A protein and the small-molecule ligand that binds it are described below.
Small molecule (SMILES): CC(=O)N[C@H]1[C@H](O[C@H]2[C@H](O)[C@@H](NC(C)=O)CO[C@@H]2CO)O[C@H](CO)[C@@H](O)[C@@H]1O

Binding-site contacts:
Ligand atom C2 contacts residue GLN268 of chain 1.A at 3.1 Å.
Ligand atom O7 contacts residue VAL137 of chain 1.A at 4.0 Å.
Ligand atom C7 contacts residue ASN123 of chain 1.A at 4.1 Å.
Ligand atom C8 contacts residue ALA127 of chain 1.A at 3.3 Å (hydrophobic).
Ligand atom O7 contacts residue ASN126 of chain 1.A at 4.0 Å.
Ligand atom C7 contacts residue VAL137 of chain 1.A at 3.9 Å (hydrophobic).
Ligand atom O7 contacts residue GLU128 of chain 1.A at 4.5 Å.
Ligand atom O5 contacts residue ASN123 of chain 1.A at 3.0 Å (h-bond).
Ligand atom C8 contacts residue GLN268 of chain 1.A at 3.0 Å.
Ligand atom N2 contacts residue ALA127 of chain 1.A at 4.3 Å.
Ligand atom C8 contacts residue VAL137 of chain 1.A at 2.9 Å (hydrophobic).
Ligand atom C1 contacts residue GLN268 of chain 1.A at 3.9 Å.
Ligand atom O6 contacts residue ASN123 of chain 1.A at 4.5 Å.
Ligand atom O3 contacts residue GLN268 of chain 1.A at 4.4 Å.
Ligand atom C3 contacts residue GLN268 of chain 1.A at 4.4 Å.
Ligand atom C7 contacts residue ALA127 of chain 1.A at 3.4 Å (hydrophobic).
Ligand atom O3 contacts residue VAL137 of chain 1.A at 4.4 Å.
Ligand atom N2 contacts residue GLN268 of chain 1.A at 2.1 Å (h-bond).
Ligand atom C1 contacts residue ASN123 of chain 1.A at 2.6 Å.
Ligand atom C8 contacts residue ALA157 of chain 1.A at 4.2 Å (hydrophobic).
Ligand atom C2 contacts residue ASN123 of chain 1.A at 3.1 Å.
Ligand atom C5 contacts residue ASN123 of chain 1.A at 4.3 Å.
Ligand atom N2 contacts residue ASN123 of chain 1.A at 2.9 Å (h-bond).
Ligand atom C7 contacts residue GLN268 of chain 1.A at 2.7 Å.
Ligand atom O7 contacts residue GLN268 of chain 1.A at 3.7 Å.
Ligand atom O7 contacts residue ALA127 of chain 1.A at 3.2 Å.

Sequence of chain 1.A:
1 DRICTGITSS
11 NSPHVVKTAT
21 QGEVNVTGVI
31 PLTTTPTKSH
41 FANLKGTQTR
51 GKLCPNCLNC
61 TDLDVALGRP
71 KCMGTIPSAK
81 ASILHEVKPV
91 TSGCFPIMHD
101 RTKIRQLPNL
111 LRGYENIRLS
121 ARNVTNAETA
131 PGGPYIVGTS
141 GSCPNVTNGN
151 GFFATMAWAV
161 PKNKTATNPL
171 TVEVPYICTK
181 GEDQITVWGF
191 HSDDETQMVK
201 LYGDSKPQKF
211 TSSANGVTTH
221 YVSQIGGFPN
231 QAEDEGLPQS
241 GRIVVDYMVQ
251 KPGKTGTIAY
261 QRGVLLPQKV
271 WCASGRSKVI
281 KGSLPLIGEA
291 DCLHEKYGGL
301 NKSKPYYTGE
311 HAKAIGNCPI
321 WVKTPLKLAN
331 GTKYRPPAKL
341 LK